This protein binds this small molecule.
Small molecule (SMILES): CC(=O)N[C@H]1[C@H](O[C@H]2[C@H](O)[C@@H](NC(C)=O)CO[C@@H]2CO)O[C@H](CO)[C@@H](O)[C@@H]1O

Sequence of chain 1.A:
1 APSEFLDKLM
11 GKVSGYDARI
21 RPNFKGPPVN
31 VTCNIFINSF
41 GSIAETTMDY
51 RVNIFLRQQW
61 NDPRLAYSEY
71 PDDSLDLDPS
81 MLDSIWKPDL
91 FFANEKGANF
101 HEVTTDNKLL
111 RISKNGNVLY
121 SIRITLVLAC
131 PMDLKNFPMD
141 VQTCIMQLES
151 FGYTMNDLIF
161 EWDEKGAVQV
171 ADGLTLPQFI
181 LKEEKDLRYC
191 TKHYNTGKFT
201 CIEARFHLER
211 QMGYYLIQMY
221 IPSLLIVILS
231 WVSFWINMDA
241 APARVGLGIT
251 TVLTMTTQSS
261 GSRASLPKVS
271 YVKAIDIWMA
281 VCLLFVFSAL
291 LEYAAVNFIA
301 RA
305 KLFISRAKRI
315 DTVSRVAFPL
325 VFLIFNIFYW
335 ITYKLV

Binding-site contacts:
Ligand atom C7 contacts residue ASN30 of chain 1.A at 3.6 Å.
Ligand atom C7 contacts residue PRO27 of chain 1.A at 4.0 Å (hydrophobic).
Ligand atom O3 contacts residue PRO27 of chain 1.A at 4.0 Å.
Ligand atom O7 contacts residue ASN30 of chain 1.A at 4.1 Å.
Ligand atom C3 contacts residue PRO27 of chain 1.A at 4.2 Å (hydrophobic).
Ligand atom C5 contacts residue ASN30 of chain 1.A at 4.3 Å.
Ligand atom O7 contacts residue PRO27 of chain 1.A at 4.3 Å.
Ligand atom O6 contacts residue GLU161 of chain 1.A at 3.9 Å.
Ligand atom O5 contacts residue ASN30 of chain 1.A at 3.5 Å (h-bond).
Ligand atom C8 contacts residue PRO28 of chain 1.A at 3.0 Å (hydrophobic).
Ligand atom C7 contacts residue PRO28 of chain 1.A at 4.4 Å (hydrophobic).
Ligand atom N2 contacts residue ASN30 of chain 1.A at 3.8 Å.
Ligand atom C2 contacts residue ASN30 of chain 1.A at 4.0 Å.
Ligand atom O5 contacts residue GLU161 of chain 1.A at 4.5 Å.
Ligand atom C8 contacts residue PRO27 of chain 1.A at 3.5 Å (hydrophobic).
Ligand atom C8 contacts residue ASN30 of chain 1.A at 3.4 Å.
Ligand atom O7 contacts residue ASN23 of chain 1.A at 4.1 Å.
Ligand atom C1 contacts residue ASN30 of chain 1.A at 3.0 Å.